Sequence of chain 1.B:
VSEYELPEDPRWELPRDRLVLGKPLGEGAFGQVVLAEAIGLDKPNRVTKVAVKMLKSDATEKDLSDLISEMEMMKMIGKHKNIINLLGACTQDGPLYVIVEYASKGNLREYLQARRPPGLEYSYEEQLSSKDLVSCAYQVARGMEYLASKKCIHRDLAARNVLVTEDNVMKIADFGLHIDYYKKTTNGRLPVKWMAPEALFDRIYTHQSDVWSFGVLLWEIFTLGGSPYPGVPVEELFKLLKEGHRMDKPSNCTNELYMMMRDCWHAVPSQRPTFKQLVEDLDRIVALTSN

The small molecule below binds the protein below.
Small molecule (SMILES): CCc1ccc(C(=O)OC[C@H]2O[C@@H](n3cnc4c(N)ncnc43)[C@H](O)[C@@H]2O)cc1S(=O)(=O)F

Binding-site contacts:
Ligand atom O2 contacts residue GLY29 of chain 1.B at 3.0 Å (h-bond).
Ligand atom N3 contacts residue GLU106 of chain 1.B at 3.9 Å.
Ligand atom O4 contacts residue LEU28 of chain 1.B at 3.7 Å.
Ligand atom O5 contacts residue LEU174 of chain 1.B at 3.9 Å.
Ligand atom O2 contacts residue GLY31 of chain 1.B at 3.7 Å.
Ligand atom O contacts residue LYS58 of chain 1.B at 2.5 Å (salt-bridge).
Ligand atom N4 contacts residue ALA56 of chain 1.B at 3.6 Å.
Ligand atom C18 contacts residue ALA56 of chain 1.B at 3.7 Å (hydrophobic).
Ligand atom C8 contacts residue VAL36 of chain 1.B at 3.8 Å (hydrophobic).
Ligand atom C6 contacts residue LYS58 of chain 1.B at 3.4 Å.
Ligand atom C18 contacts residue LEU174 of chain 1.B at 3.5 Å (hydrophobic).
Ligand atom N2 contacts residue LEU28 of chain 1.B at 3.8 Å.
Ligand atom N4 contacts residue VAL105 of chain 1.B at 3.9 Å.
Ligand atom C3 contacts residue ASP185 of chain 1.B at 3.4 Å.
Ligand atom F contacts residue LYS58 of chain 1.B at 1.3 Å.
Ligand atom N3 contacts residue TYR107 of chain 1.B at 3.8 Å.
Ligand atom N1 contacts residue LEU174 of chain 1.B at 3.9 Å.
Ligand atom C1 contacts residue LYS58 of chain 1.B at 3.2 Å.
Ligand atom O contacts residue GLN35 of chain 1.B at 3.3 Å (h-bond).
Ligand atom N4 contacts residue LEU174 of chain 1.B at 3.9 Å.
Ligand atom O contacts residue GLY34 of chain 1.B at 2.9 Å.
Ligand atom C1 contacts residue ASP185 of chain 1.B at 3.6 Å.
Ligand atom C9 contacts residue LEU28 of chain 1.B at 3.7 Å (hydrophobic).
Ligand atom N3 contacts residue ALA108 of chain 1.B at 3.2 Å (h-bond).
Ligand atom C16 contacts residue LEU174 of chain 1.B at 3.8 Å (hydrophobic).
Ligand atom C7 contacts residue LYS58 of chain 1.B at 2.5 Å.
Ligand atom C17 contacts residue ALA108 of chain 1.B at 3.4 Å (hydrophobic).
Ligand atom C2 contacts residue LYS58 of chain 1.B at 3.1 Å.
Ligand atom N4 contacts residue GLU106 of chain 1.B at 2.8 Å (salt-bridge).
Ligand atom C17 contacts residue TYR107 of chain 1.B at 3.8 Å (hydrophobic).
Ligand atom C5 contacts residue VAL36 of chain 1.B at 4.0 Å (hydrophobic).
Ligand atom S contacts residue LYS58 of chain 1.B at 1.7 Å (salt-bridge).
Ligand atom O1 contacts residue LYS58 of chain 1.B at 2.5 Å (salt-bridge).
Ligand atom C15 contacts residue LEU174 of chain 1.B at 3.4 Å (hydrophobic).
Ligand atom C18 contacts residue GLU106 of chain 1.B at 3.8 Å.
Ligand atom O2 contacts residue VAL36 of chain 1.B at 3.7 Å.
Ligand atom N3 contacts residue LEU174 of chain 1.B at 3.8 Å.
Ligand atom C9 contacts residue GLY29 of chain 1.B at 3.6 Å.
Ligand atom O2 contacts residue GLU30 of chain 1.B at 3.1 Å.
Ligand atom C10 contacts residue LEU28 of chain 1.B at 3.2 Å (hydrophobic).